Binding-site contacts:
Ligand atom CCD contacts residue HIS209 of chain 1.A at 3.6 Å.
Ligand atom CBD contacts residue PHE205 of chain 1.A at 3.8 Å (hydrophobic).
Ligand atom OAP contacts residue PHE205 of chain 1.A at 2.8 Å (h-bond).
Ligand atom CBG contacts residue ILE215 of chain 1.B at 3.8 Å (hydrophobic).
Ligand atom OAL contacts residue Y011 of chain 1.K at 3.0 Å (h-bond).
Ligand atom CBL contacts residue PHE205 of chain 1.A at 3.4 Å (hydrophobic).
Ligand atom CBQ contacts residue SER208 of chain 1.A at 3.3 Å.
Ligand atom CAA contacts residue ILE289 of chain 1.B at 3.8 Å (hydrophobic).
Ligand atom CCO contacts residue HIS209 of chain 1.A at 3.6 Å.
Ligand atom CBR contacts residue Y011 of chain 1.K at 3.8 Å.
Ligand atom CBN contacts residue CYS328 of chain 1.A at 3.5 Å (hydrophobic).
Ligand atom O2 contacts residue VAL220 of chain 1.B at 3.4 Å.
Ligand atom O2 contacts residue GLY216 of chain 1.B at 3.2 Å (h-bond).
Ligand atom CBF contacts residue Y011 of chain 1.K at 3.7 Å.
Ligand atom OAN contacts residue PHE205 of chain 1.A at 3.3 Å (h-bond).
Ligand atom C2 contacts residue GLY216 of chain 1.B at 3.8 Å.
Ligand atom CAZ contacts residue ILE201 of chain 1.A at 3.7 Å (hydrophobic).
Ligand atom CBM contacts residue HIS221 of chain 1.B at 3.6 Å.
Ligand atom C3 contacts residue Y011 of chain 1.K at 3.7 Å.
Ligand atom OAN contacts residue HIS209 of chain 1.A at 3.1 Å.
Ligand atom CBK contacts residue GLY216 of chain 1.B at 3.7 Å.
Ligand atom OAU contacts residue PHE217 of chain 1.B at 3.8 Å.
Ligand atom O3 contacts residue Y011 of chain 1.K at 2.4 Å (h-bond).
Ligand atom OAV contacts residue PRO210 of chain 1.A at 3.6 Å.
Ligand atom CCN contacts residue HIS221 of chain 1.B at 3.8 Å.
Ligand atom CBA contacts residue Y011 of chain 1.K at 3.7 Å.
Ligand atom CBE contacts residue ILE215 of chain 1.B at 3.7 Å (hydrophobic).
Ligand atom CBJ contacts residue PHE205 of chain 1.A at 3.6 Å (hydrophobic).
Ligand atom CCM contacts residue SER208 of chain 1.A at 3.9 Å.
Ligand atom OAJ contacts residue CYS328 of chain 1.A at 3.7 Å.
Ligand atom OAV contacts residue HIS209 of chain 1.A at 3.7 Å.
Ligand atom CCL contacts residue PHE205 of chain 1.A at 3.5 Å (hydrophobic).
Ligand atom CCV contacts residue PHE217 of chain 1.B at 3.8 Å (hydrophobic).
Ligand atom C1 contacts residue GLY216 of chain 1.B at 3.5 Å.
Ligand atom CBN contacts residue PRO329 of chain 1.A at 3.7 Å (hydrophobic).
Ligand atom OAJ contacts residue PRO329 of chain 1.A at 3.6 Å.
Ligand atom OAR contacts residue HIS209 of chain 1.A at 2.5 Å (h-bond).
Ligand atom CBH contacts residue Y011 of chain 1.K at 3.6 Å.
Ligand atom OBY contacts residue HIS221 of chain 1.B at 3.6 Å (h-bond).
Ligand atom CBT contacts residue SER208 of chain 1.A at 3.1 Å.

Sequence of chain 1.B:
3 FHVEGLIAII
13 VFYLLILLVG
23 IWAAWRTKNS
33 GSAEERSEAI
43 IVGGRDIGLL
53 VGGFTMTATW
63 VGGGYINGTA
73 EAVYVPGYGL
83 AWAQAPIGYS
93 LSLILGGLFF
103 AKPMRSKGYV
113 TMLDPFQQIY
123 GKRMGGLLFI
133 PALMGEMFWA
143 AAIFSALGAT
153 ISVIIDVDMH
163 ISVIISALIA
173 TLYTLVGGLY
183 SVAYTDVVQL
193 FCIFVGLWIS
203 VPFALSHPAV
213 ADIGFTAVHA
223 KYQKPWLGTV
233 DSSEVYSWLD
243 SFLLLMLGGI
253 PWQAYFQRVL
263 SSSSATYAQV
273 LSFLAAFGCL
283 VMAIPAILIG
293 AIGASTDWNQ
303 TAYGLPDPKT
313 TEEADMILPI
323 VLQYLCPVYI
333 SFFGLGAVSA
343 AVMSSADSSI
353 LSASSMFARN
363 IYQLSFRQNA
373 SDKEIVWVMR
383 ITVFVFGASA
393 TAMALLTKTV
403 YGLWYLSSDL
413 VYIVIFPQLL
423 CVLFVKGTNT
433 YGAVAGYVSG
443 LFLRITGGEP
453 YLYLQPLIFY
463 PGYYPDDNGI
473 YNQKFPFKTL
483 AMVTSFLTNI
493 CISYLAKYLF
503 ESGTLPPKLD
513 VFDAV

This protein binds this small molecule.
Small molecule (SMILES): CCCCCCCCCCC(CCCCCCCCCC)(CO[C@@H]1O[C@H](CO)[C@@H](O[C@H]2O[C@H](CO)[C@@H](O)[C@H](O)[C@H]2O)[C@H](O)[C@H]1O)CO[C@@H]1O[C@H](CO)[C@@H](O[C@H]2O[C@H](CO)[C@@H](O)[C@H](O)[C@H]2O)[C@H](O)[C@H]1O

Sequence of chain 1.A:
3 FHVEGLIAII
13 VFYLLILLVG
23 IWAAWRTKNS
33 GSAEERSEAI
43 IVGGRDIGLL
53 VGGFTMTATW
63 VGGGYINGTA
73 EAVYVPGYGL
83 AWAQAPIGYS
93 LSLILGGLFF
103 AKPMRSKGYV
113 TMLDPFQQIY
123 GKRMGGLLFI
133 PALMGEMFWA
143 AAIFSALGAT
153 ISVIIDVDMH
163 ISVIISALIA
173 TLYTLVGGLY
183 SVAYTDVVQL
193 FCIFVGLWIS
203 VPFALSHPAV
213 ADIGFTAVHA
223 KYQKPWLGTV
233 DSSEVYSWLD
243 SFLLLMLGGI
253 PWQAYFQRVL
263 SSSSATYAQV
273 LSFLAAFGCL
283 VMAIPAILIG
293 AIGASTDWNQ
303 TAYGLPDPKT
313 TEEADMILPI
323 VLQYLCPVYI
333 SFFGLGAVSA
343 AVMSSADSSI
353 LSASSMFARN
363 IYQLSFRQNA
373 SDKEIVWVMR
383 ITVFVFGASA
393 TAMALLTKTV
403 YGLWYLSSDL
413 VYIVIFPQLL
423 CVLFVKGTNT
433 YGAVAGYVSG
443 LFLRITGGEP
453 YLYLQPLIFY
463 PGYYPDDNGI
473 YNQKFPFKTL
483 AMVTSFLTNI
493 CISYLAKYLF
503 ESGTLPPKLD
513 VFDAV